Sequence of chain 2.C:
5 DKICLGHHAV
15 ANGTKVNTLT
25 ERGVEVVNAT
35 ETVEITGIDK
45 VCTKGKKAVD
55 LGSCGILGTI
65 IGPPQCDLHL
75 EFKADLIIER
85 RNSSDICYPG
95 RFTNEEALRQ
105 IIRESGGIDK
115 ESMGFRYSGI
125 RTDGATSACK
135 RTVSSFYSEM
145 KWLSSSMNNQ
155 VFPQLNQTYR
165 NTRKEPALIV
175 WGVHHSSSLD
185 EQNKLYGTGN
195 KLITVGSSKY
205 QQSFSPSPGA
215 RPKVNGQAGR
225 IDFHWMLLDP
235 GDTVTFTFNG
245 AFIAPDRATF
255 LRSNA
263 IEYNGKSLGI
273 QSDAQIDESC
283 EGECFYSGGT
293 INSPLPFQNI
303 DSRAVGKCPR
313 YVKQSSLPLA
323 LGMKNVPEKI

This small molecule binds to this protein.
Small molecule (SMILES): CC(=O)N[C@@H]1[C@@H](O)[C@H](O[C@@H]2O[C@H](CO)[C@H](O)[C@H](O[C@]3(C(=O)O)C[C@H](O)[C@@H](NC(C)=O)[C@H]([C@H](O)[C@H](O)CO)O3)[C@H]2O)[C@@H](CO)O[C@H]1O

Binding-site contacts:
Ligand atom C11 contacts residue ALA129 of chain 2.C at 3.5 Å (hydrophobic).
Ligand atom O1A contacts residue THR130 of chain 2.C at 3.2 Å.
Ligand atom O9 contacts residue SER180 of chain 2.C at 4.0 Å.
Ligand atom C8 contacts residue GLU185 of chain 2.C at 2.9 Å.
Ligand atom C8 contacts residue TYR92 of chain 2.C at 3.9 Å (hydrophobic).
Ligand atom C1 contacts residue GLN221 of chain 2.C at 3.6 Å.
Ligand atom N5 contacts residue ALA129 of chain 2.C at 3.3 Å (h-bond).
Ligand atom O9 contacts residue SER181 of chain 2.C at 3.8 Å.
Ligand atom O8 contacts residue TYR92 of chain 2.C at 2.9 Å (h-bond).
Ligand atom O4 contacts residue ALA129 of chain 2.C at 4.0 Å.
Ligand atom O1B contacts residue THR130 of chain 2.C at 3.0 Å (h-bond).
Ligand atom C9 contacts residue HIS178 of chain 2.C at 3.1 Å.
Ligand atom O7 contacts residue GLU185 of chain 2.C at 3.0 Å (salt-bridge).
Ligand atom O4 contacts residue GLU185 of chain 2.C at 3.9 Å.
Ligand atom C4 contacts residue ALA129 of chain 2.C at 3.6 Å (hydrophobic).
Ligand atom O8 contacts residue TRP146 of chain 2.C at 3.9 Å.
Ligand atom C1 contacts residue THR130 of chain 2.C at 3.7 Å.
Ligand atom O8 contacts residue GLN221 of chain 2.C at 3.6 Å.
Ligand atom O9 contacts residue TYR92 of chain 2.C at 3.2 Å (h-bond).
Ligand atom O3 contacts residue GLN221 of chain 2.C at 3.6 Å.
Ligand atom O9 contacts residue GLU185 of chain 2.C at 3.2 Å (salt-bridge).
Ligand atom N5 contacts residue TRP146 of chain 2.C at 3.7 Å.
Ligand atom O10 contacts residue LEU189 of chain 2.C at 2.9 Å.
Ligand atom C4 contacts residue GLU185 of chain 2.C at 3.8 Å.
Ligand atom O4 contacts residue GLN221 of chain 2.C at 3.2 Å (h-bond).
Ligand atom C9 contacts residue TYR92 of chain 2.C at 3.6 Å (hydrophobic).
Ligand atom C1 contacts residue SER131 of chain 2.C at 3.9 Å.
Ligand atom C9 contacts residue LEU189 of chain 2.C at 3.7 Å (hydrophobic).
Ligand atom C7 contacts residue TRP146 of chain 2.C at 4.0 Å (hydrophobic).
Ligand atom O9 contacts residue HIS178 of chain 2.C at 3.0 Å (h-bond).
Ligand atom C6 contacts residue GLU185 of chain 2.C at 3.1 Å.
Ligand atom O6 contacts residue GLN221 of chain 2.C at 3.9 Å.
Ligand atom O1A contacts residue SER131 of chain 2.C at 2.9 Å (h-bond).
Ligand atom C2 contacts residue GLN221 of chain 2.C at 3.9 Å.
Ligand atom C7 contacts residue GLU185 of chain 2.C at 3.5 Å.
Ligand atom C9 contacts residue GLU185 of chain 2.C at 3.1 Å.
Ligand atom C10 contacts residue ALA129 of chain 2.C at 3.8 Å (hydrophobic).
Ligand atom O1B contacts residue GLN221 of chain 2.C at 2.9 Å (h-bond).
Ligand atom O9 contacts residue GLY223 of chain 2.C at 4.0 Å.
Ligand atom C5 contacts residue GLU185 of chain 2.C at 3.9 Å.